The small molecule below binds the protein below.
Small molecule (SMILES): C[C@@H](O)[C@@H](C)O

Sequence of chain 1.A:
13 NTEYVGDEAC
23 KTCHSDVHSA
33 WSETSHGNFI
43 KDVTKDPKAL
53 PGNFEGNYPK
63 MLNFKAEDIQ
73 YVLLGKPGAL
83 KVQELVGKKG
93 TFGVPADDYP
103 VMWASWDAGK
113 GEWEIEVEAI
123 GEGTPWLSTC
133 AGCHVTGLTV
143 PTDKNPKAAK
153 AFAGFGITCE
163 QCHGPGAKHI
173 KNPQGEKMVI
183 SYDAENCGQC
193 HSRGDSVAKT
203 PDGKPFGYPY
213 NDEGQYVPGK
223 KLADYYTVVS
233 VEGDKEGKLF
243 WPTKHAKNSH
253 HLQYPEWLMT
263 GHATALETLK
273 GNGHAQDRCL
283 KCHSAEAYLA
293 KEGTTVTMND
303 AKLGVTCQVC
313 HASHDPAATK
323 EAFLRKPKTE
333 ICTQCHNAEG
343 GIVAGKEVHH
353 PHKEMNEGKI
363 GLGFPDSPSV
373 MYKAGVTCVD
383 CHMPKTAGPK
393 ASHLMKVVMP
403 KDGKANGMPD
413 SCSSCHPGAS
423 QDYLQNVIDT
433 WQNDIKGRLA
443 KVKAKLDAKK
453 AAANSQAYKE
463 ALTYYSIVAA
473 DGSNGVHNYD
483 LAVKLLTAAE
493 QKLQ

Binding-site contacts:
Ligand atom C3 contacts residue GLY158 of chain 1.A at 3.5 Å.
Ligand atom O6 contacts residue ILE42 of chain 1.A at 3.0 Å (h-bond).
Ligand atom O5 contacts residue ILE42 of chain 1.A at 3.4 Å (h-bond).
Ligand atom O6 contacts residue PHE41 of chain 1.A at 3.9 Å.
Ligand atom C3 contacts residue ASN40 of chain 1.A at 4.2 Å.
Ligand atom O6 contacts residue PHE157 of chain 1.A at 3.5 Å.
Ligand atom C2 contacts residue GLY39 of chain 1.A at 3.3 Å.
Ligand atom C1 contacts residue LYS43 of chain 1.A at 3.5 Å.
Ligand atom C3 contacts residue GLY39 of chain 1.A at 3.1 Å.
Ligand atom C4 contacts residue PHE157 of chain 1.A at 4.0 Å (hydrophobic).
Ligand atom C2 contacts residue ILE42 of chain 1.A at 3.7 Å (hydrophobic).
Ligand atom C1 contacts residue ILE42 of chain 1.A at 3.4 Å (hydrophobic).
Ligand atom C3 contacts residue ILE42 of chain 1.A at 3.7 Å (hydrophobic).
Ligand atom O6 contacts residue GLY158 of chain 1.A at 2.8 Å (h-bond).
Ligand atom C4 contacts residue GLY158 of chain 1.A at 3.3 Å.
Ligand atom O5 contacts residue PHE157 of chain 1.A at 3.6 Å.
Ligand atom C3 contacts residue PHE41 of chain 1.A at 3.9 Å (hydrophobic).
Ligand atom O6 contacts residue ASN40 of chain 1.A at 4.5 Å.
Ligand atom C3 contacts residue PHE157 of chain 1.A at 4.4 Å (hydrophobic).
Ligand atom C4 contacts residue ILE159 of chain 1.A at 4.0 Å (hydrophobic).
Ligand atom O6 contacts residue GLY39 of chain 1.A at 4.4 Å.
Ligand atom C1 contacts residue GLY39 of chain 1.A at 3.4 Å.
Ligand atom C4 contacts residue GLY39 of chain 1.A at 3.3 Å.
Ligand atom C4 contacts residue TRP33 of chain 1.A at 3.8 Å (hydrophobic).
Ligand atom C1 contacts residue ASN40 of chain 1.A at 4.0 Å.
Ligand atom C4 contacts residue HIS38 of chain 1.A at 4.2 Å.